Sequence of chain 1.E:
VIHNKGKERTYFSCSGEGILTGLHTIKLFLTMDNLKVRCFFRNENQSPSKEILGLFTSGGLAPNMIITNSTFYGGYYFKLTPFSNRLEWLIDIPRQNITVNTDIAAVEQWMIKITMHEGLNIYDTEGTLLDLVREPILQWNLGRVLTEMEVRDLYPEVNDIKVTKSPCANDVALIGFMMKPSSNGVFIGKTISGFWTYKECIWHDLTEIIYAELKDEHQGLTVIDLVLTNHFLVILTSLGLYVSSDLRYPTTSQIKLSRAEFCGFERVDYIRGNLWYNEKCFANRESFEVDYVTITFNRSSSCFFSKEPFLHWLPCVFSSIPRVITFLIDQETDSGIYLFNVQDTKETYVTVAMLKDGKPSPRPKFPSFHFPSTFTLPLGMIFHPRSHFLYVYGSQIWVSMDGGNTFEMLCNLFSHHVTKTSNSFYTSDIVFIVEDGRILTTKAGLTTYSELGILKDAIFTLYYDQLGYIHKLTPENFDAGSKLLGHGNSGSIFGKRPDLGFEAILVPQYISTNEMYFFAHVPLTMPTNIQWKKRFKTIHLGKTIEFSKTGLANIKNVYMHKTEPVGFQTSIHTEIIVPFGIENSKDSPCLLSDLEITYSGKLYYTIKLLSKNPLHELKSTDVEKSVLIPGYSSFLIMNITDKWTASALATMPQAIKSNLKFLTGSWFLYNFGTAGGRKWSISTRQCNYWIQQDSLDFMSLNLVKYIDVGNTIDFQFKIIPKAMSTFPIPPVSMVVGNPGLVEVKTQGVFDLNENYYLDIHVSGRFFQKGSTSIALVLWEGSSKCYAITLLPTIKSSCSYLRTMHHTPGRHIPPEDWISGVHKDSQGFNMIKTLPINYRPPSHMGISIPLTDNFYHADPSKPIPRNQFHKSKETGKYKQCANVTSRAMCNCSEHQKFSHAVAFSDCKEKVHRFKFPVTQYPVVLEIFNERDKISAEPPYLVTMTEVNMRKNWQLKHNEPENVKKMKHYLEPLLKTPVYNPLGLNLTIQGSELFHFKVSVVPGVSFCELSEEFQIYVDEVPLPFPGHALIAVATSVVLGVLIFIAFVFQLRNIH

This small molecule binds to this protein.
Small molecule (SMILES): CC(=O)N[C@H]1[C@H](O[C@H]2[C@H](O)[C@@H](NC(C)=O)CO[C@@H]2CO)O[C@H](CO)[C@@H](O)[C@@H]1O

Binding-site contacts:
Ligand atom C8 contacts residue HIS989 of chain 1.E at 3.6 Å.
Ligand atom C8 contacts residue GLY1015 of chain 1.E at 2.8 Å.
Ligand atom C5 contacts residue ASN1017 of chain 1.E at 3.8 Å.
Ligand atom O5 contacts residue ASN1017 of chain 1.E at 2.5 Å (h-bond).
Ligand atom C7 contacts residue ASN1017 of chain 1.E at 3.5 Å.
Ligand atom O7 contacts residue ASN1017 of chain 1.E at 4.1 Å.
Ligand atom C4 contacts residue ASN1017 of chain 1.E at 4.3 Å.
Ligand atom N2 contacts residue GLY1015 of chain 1.E at 3.0 Å (h-bond).
Ligand atom C1 contacts residue ASN1017 of chain 1.E at 1.5 Å.
Ligand atom N2 contacts residue ASN1017 of chain 1.E at 2.6 Å (h-bond).
Ligand atom C2 contacts residue ASN1017 of chain 1.E at 2.3 Å.
Ligand atom C1 contacts residue GLY1015 of chain 1.E at 4.3 Å.
Ligand atom C8 contacts residue ASN990 of chain 1.E at 3.4 Å.
Ligand atom C8 contacts residue LYS988 of chain 1.E at 4.2 Å.
Ligand atom C3 contacts residue ASN1017 of chain 1.E at 3.7 Å.
Ligand atom C7 contacts residue GLY1015 of chain 1.E at 3.3 Å.
Ligand atom C1 contacts residue LEU1016 of chain 1.E at 4.2 Å (hydrophobic).
Ligand atom C8 contacts residue ASN1017 of chain 1.E at 4.5 Å.
Ligand atom C2 contacts residue GLY1015 of chain 1.E at 4.2 Å.